Sequence of chain 1.A:
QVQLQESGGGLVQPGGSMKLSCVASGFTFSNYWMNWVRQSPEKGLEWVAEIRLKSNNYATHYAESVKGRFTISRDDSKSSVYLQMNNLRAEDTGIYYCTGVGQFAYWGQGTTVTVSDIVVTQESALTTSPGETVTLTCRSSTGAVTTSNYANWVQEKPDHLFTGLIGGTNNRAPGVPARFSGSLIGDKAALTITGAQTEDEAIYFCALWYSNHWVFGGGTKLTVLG

The small molecule below binds the protein below.
Small molecule (SMILES): O=C(CF)N[C@@H]1[C@@H](O)[C@@H](O)[C@@H](CO)O[C@@H]1O

Sequence of chain 1.B:
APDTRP

Binding-site contacts:
Ligand atom C4 contacts residue THR4 of chain 1.B at 3.5 Å.
Ligand atom F23 contacts residue THR4 of chain 1.B at 4.2 Å.
Ligand atom O3 contacts residue THR4 of chain 1.B at 4.1 Å.
Ligand atom O6 contacts residue THR4 of chain 1.B at 3.9 Å.
Ligand atom C6 contacts residue TYR168 of chain 1.A at 3.4 Å (hydrophobic).
Ligand atom C4 contacts residue ALA1 of chain 1.B at 4.3 Å (hydrophobic).
Ligand atom C2 contacts residue THR4 of chain 1.B at 2.4 Å.
Ligand atom O6 contacts residue ALA1 of chain 1.B at 4.4 Å.
Ligand atom O6 contacts residue TYR168 of chain 1.A at 2.9 Å (h-bond).
Ligand atom O5 contacts residue THR4 of chain 1.B at 2.5 Å (h-bond).
Ligand atom C6 contacts residue THR4 of chain 1.B at 4.2 Å.
Ligand atom C8 contacts residue ARG5 of chain 1.B at 3.8 Å.
Ligand atom N2 contacts residue THR4 of chain 1.B at 2.8 Å (h-bond).
Ligand atom C5 contacts residue THR4 of chain 1.B at 2.8 Å.
Ligand atom C1 contacts residue THR4 of chain 1.B at 1.4 Å.
Ligand atom N2 contacts residue ARG5 of chain 1.B at 4.3 Å.
Ligand atom O4 contacts residue THR4 of chain 1.B at 4.5 Å.
Ligand atom C3 contacts residue THR4 of chain 1.B at 2.9 Å.
Ligand atom C5 contacts residue ALA1 of chain 1.B at 3.9 Å (hydrophobic).
Ligand atom F23 contacts residue ARG5 of chain 1.B at 3.0 Å.
Ligand atom C7 contacts residue ARG5 of chain 1.B at 4.3 Å.
Ligand atom C6 contacts residue ALA1 of chain 1.B at 4.0 Å (hydrophobic).
Ligand atom C5 contacts residue TYR168 of chain 1.A at 4.4 Å (hydrophobic).
Ligand atom C7 contacts residue THR4 of chain 1.B at 3.9 Å.